Binding-site contacts:
Ligand atom O1 contacts residue LYS172 of chain 1.A at 3.0 Å (salt-bridge).
Ligand atom C7 contacts residue LEU85 of chain 1.A at 3.6 Å (hydrophobic).
Ligand atom O contacts residue ILE218 of chain 1.A at 3.4 Å.
Ligand atom N contacts residue PRO220 of chain 1.A at 3.5 Å.
Ligand atom C15 contacts residue EDO1 of chain 1.E at 3.3 Å.
Ligand atom C5 contacts residue ILE170 of chain 1.A at 3.6 Å (hydrophobic).
Ligand atom C13 contacts residue EDO1 of chain 1.E at 3.1 Å.
Ligand atom C10 contacts residue TYR206 of chain 1.A at 3.5 Å (hydrophobic).
Ligand atom C18 contacts residue EDO1 of chain 1.E at 3.3 Å.
Ligand atom C12 contacts residue ALA224 of chain 1.A at 3.5 Å (hydrophobic).
Ligand atom C18 contacts residue ALA224 of chain 1.A at 3.6 Å (hydrophobic).
Ligand atom O contacts residue LYS172 of chain 1.A at 3.1 Å (salt-bridge).
Ligand atom C1 contacts residue ILE218 of chain 1.A at 3.4 Å (hydrophobic).
Ligand atom O2 contacts residue TRP145 of chain 1.A at 3.7 Å.
Ligand atom O2 contacts residue TYR96 of chain 1.A at 2.5 Å (h-bond).
Ligand atom C13 contacts residue VAL221 of chain 1.A at 3.4 Å (hydrophobic).
Ligand atom C15 contacts residue TYR96 of chain 1.A at 3.6 Å (hydrophobic).
Ligand atom C14 contacts residue EDO1 of chain 1.E at 3.1 Å.
Ligand atom C7 contacts residue LYS172 of chain 1.A at 3.7 Å.
Ligand atom C17 contacts residue EDO1 of chain 1.E at 3.5 Å.
Ligand atom S contacts residue TYR96 of chain 1.A at 1.6 Å (h-bond).
Ligand atom O3 contacts residue LYS148 of chain 1.A at 3.1 Å.
Ligand atom C2 contacts residue ILE218 of chain 1.A at 3.7 Å (hydrophobic).
Ligand atom C16 contacts residue EDO1 of chain 1.E at 3.5 Å.
Ligand atom C17 contacts residue VAL222 of chain 1.A at 3.3 Å (hydrophobic).
Ligand atom N contacts residue VAL221 of chain 1.A at 3.2 Å (h-bond).
Ligand atom O3 contacts residue TYR96 of chain 1.A at 2.5 Å (h-bond).
Ligand atom O4 contacts residue TYR96 of chain 1.A at 2.5 Å (h-bond).
Ligand atom C12 contacts residue VAL221 of chain 1.A at 3.0 Å (hydrophobic).
Ligand atom C10 contacts residue PRO220 of chain 1.A at 3.8 Å (hydrophobic).
Ligand atom N2 contacts residue VAL221 of chain 1.A at 2.7 Å (h-bond).
Ligand atom C contacts residue ILE218 of chain 1.A at 3.8 Å (hydrophobic).
Ligand atom C contacts residue GLU180 of chain 1.A at 3.2 Å.
Ligand atom O4 contacts residue EDO1 of chain 1.E at 3.4 Å (h-bond).
Ligand atom C2 contacts residue TYR206 of chain 1.A at 3.8 Å (hydrophobic).
Ligand atom C10 contacts residue VAL221 of chain 1.A at 3.8 Å (hydrophobic).
Ligand atom C21 contacts residue EDO1 of chain 1.E at 3.7 Å.
Ligand atom C9 contacts residue PRO220 of chain 1.A at 3.8 Å (hydrophobic).
Ligand atom C16 contacts residue TYR96 of chain 1.A at 3.4 Å (hydrophobic).
Ligand atom C18 contacts residue VAL222 of chain 1.A at 3.2 Å (hydrophobic).

The small molecule below binds the protein below.
Small molecule (SMILES): COc1ccc(-c2c(C)nn3c(NCc4ccc(OS(=O)(=O)F)cc4)cc(C)nc23)cc1OC

Sequence of chain 1.A:
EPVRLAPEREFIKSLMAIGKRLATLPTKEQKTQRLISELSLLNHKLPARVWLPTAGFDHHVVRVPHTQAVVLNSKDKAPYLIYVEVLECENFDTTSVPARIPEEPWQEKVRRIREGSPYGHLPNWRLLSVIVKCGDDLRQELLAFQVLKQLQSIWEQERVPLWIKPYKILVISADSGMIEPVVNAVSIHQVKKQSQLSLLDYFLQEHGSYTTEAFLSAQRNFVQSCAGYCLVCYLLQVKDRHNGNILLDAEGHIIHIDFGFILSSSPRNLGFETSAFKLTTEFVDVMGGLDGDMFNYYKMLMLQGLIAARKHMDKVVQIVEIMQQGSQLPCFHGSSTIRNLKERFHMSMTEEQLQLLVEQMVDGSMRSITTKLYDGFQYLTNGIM